Sequence of chain 1.B:
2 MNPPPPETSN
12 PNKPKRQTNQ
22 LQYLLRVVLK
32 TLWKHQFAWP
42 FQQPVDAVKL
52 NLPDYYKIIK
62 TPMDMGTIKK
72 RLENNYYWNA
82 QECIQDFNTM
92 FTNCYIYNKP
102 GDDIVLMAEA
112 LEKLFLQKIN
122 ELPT

Binding-site contacts:
Ligand atom O1 contacts residue ASN99 of chain 1.B at 3.0 Å (h-bond).
Ligand atom N1 contacts residue PRO41 of chain 1.B at 3.4 Å (h-bond).
Ligand atom C28 contacts residue GLN44 of chain 1.B at 3.5 Å.
Ligand atom C13 contacts residue VAL46 of chain 1.B at 3.8 Å (hydrophobic).
Ligand atom C10 contacts residue ILE105 of chain 1.B at 3.9 Å (hydrophobic).
Ligand atom C15 contacts residue TRP40 of chain 1.B at 3.6 Å (hydrophobic).
Ligand atom C19 contacts residue EDO1 of chain 1.K at 3.5 Å.
Ligand atom C13 contacts residue TYR56 of chain 1.B at 3.7 Å (hydrophobic).
Ligand atom O contacts residue LEU51 of chain 1.B at 3.7 Å.
Ligand atom C28 contacts residue PRO41 of chain 1.B at 3.9 Å (hydrophobic).
Ligand atom C27 contacts residue TRP40 of chain 1.B at 3.7 Å (hydrophobic).
Ligand atom C contacts residue PHE42 of chain 1.B at 3.8 Å (hydrophobic).
Ligand atom C29 contacts residue ILE105 of chain 1.B at 3.8 Å (hydrophobic).
Ligand atom N4 contacts residue TRP40 of chain 1.B at 3.9 Å.
Ligand atom C6 contacts residue ILE105 of chain 1.B at 3.9 Å (hydrophobic).
Ligand atom C27 contacts residue GLN44 of chain 1.B at 3.4 Å.
Ligand atom O1 contacts residue CYS95 of chain 1.B at 3.8 Å.
Ligand atom C15 contacts residue EDO1 of chain 1.K at 3.4 Å.
Ligand atom C contacts residue VAL46 of chain 1.B at 3.8 Å (hydrophobic).
Ligand atom N4 contacts residue LEU51 of chain 1.B at 3.8 Å.
Ligand atom C18 contacts residue LEU51 of chain 1.B at 3.8 Å (hydrophobic).
Ligand atom C1 contacts residue PRO41 of chain 1.B at 3.9 Å (hydrophobic).
Ligand atom N4 contacts residue EDO1 of chain 1.K at 3.7 Å.
Ligand atom C2 contacts residue PRO41 of chain 1.B at 3.0 Å (hydrophobic).
Ligand atom O1 contacts residue ILE105 of chain 1.B at 3.8 Å.
Ligand atom C28 contacts residue EDO1 of chain 1.K at 3.8 Å.
Ligand atom C contacts residue PRO41 of chain 1.B at 3.8 Å (hydrophobic).
Ligand atom C8 contacts residue ASP104 of chain 1.B at 3.7 Å.
Ligand atom C7 contacts residue ASP104 of chain 1.B at 3.3 Å.
Ligand atom C16 contacts residue EDO1 of chain 1.K at 3.3 Å.
Ligand atom C13 contacts residue LEU53 of chain 1.B at 3.6 Å (hydrophobic).
Ligand atom O contacts residue EDO1 of chain 1.K at 3.7 Å.
Ligand atom C9 contacts residue ILE105 of chain 1.B at 3.9 Å (hydrophobic).
Ligand atom C7 contacts residue ILE105 of chain 1.B at 3.8 Å (hydrophobic).
Ligand atom C14 contacts residue LEU51 of chain 1.B at 3.8 Å (hydrophobic).
Ligand atom C20 contacts residue EDO1 of chain 1.K at 3.9 Å.
Ligand atom C9 contacts residue TRP40 of chain 1.B at 3.6 Å (hydrophobic).
Ligand atom N3 contacts residue LEU51 of chain 1.B at 3.7 Å.
Ligand atom C28 contacts residue TRP40 of chain 1.B at 3.7 Å (hydrophobic).
Ligand atom N1 contacts residue EDO1 of chain 1.K at 3.9 Å.

A small-molecule ligand and the protein it binds are described below.
Small molecule (SMILES): CCOc1cc(C2CCN(C)CC2)ccc1Nc1ncc2c(n1)N(Cc1ccccc1)[C@H](CC)C(=O)N2C